Sequence of chain 7.A:
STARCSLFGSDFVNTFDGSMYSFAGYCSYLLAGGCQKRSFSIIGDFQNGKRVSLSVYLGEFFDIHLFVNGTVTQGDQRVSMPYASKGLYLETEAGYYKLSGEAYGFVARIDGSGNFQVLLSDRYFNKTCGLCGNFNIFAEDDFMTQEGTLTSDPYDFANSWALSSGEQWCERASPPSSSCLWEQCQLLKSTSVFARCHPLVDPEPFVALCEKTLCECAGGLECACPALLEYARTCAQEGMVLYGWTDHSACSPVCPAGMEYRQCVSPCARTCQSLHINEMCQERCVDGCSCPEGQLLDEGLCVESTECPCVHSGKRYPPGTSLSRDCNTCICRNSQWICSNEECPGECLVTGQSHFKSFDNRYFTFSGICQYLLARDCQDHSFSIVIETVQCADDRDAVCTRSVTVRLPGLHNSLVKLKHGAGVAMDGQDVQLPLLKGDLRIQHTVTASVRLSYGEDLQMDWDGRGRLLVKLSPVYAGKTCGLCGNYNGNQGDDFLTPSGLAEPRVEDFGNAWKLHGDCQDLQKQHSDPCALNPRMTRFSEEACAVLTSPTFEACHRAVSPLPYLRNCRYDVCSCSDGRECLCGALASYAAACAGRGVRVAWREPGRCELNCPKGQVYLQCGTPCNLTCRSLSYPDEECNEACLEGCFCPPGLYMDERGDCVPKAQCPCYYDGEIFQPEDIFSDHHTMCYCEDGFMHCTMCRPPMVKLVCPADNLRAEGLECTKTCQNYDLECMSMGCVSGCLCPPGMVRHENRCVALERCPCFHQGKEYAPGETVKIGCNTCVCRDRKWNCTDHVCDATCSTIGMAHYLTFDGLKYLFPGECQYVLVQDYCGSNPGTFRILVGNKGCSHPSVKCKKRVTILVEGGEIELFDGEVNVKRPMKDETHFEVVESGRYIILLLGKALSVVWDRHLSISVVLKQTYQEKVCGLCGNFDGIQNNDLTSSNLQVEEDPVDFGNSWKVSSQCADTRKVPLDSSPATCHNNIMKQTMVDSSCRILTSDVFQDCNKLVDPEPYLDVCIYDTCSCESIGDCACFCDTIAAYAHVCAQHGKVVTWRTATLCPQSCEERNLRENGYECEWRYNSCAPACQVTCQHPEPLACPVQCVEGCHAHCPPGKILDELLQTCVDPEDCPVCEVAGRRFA

This protein binds this small molecule.
Small molecule (SMILES): CC(=O)N[C@@H]1[C@@H](O)[C@H](O)[C@@H](CO)O[C@H]1O

Binding-site contacts:
Ligand atom C7 contacts residue ASN857 of chain 7.A at 3.2 Å.
Ligand atom C5 contacts residue ASN857 of chain 7.A at 3.7 Å.
Ligand atom C3 contacts residue ASN857 of chain 7.A at 3.8 Å.
Ligand atom C2 contacts residue ASN857 of chain 7.A at 2.4 Å.
Ligand atom C4 contacts residue ASN857 of chain 7.A at 4.2 Å.
Ligand atom C8 contacts residue ASN857 of chain 7.A at 4.0 Å.
Ligand atom C1 contacts residue ASN857 of chain 7.A at 1.4 Å.
Ligand atom O7 contacts residue ASN857 of chain 7.A at 3.1 Å (h-bond).
Ligand atom O5 contacts residue ASN857 of chain 7.A at 2.4 Å (h-bond).
Ligand atom N2 contacts residue ASN857 of chain 7.A at 2.9 Å (h-bond).